The protein below binds the small molecule below.
Small molecule (SMILES): OCCCCl

Sequence of chain 1.A:
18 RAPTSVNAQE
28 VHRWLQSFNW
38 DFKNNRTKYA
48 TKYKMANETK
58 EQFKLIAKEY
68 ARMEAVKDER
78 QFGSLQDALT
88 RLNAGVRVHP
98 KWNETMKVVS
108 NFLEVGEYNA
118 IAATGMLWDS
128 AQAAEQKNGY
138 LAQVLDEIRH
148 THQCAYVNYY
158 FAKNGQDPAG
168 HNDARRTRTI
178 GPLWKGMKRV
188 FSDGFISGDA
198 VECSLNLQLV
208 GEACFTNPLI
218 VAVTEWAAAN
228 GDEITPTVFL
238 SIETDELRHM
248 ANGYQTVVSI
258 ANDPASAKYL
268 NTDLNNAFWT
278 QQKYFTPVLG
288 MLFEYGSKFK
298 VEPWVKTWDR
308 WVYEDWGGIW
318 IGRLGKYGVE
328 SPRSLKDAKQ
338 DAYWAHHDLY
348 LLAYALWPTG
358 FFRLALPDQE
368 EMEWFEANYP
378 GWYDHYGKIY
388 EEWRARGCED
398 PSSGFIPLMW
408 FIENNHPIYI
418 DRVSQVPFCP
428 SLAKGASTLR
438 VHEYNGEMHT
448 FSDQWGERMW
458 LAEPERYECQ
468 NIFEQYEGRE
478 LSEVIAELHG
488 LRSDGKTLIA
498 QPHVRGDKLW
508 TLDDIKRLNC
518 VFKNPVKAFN

Binding-site contacts:
Ligand atom O1 contacts residue LYS98 of chain 1.A at 3.1 Å (salt-bridge).
Ligand atom CL5 contacts residue LEU361 of chain 1.A at 4.0 Å.
Ligand atom CL5 contacts residue TYR347 of chain 1.A at 3.5 Å.
Ligand atom C2 contacts residue LYS98 of chain 1.A at 4.5 Å.
Ligand atom C4 contacts residue LEU289 of chain 1.A at 3.4 Å (hydrophobic).
Ligand atom C2 contacts residue ARG360 of chain 1.A at 4.3 Å.
Ligand atom C3 contacts residue THR102 of chain 1.A at 3.6 Å.
Ligand atom CL5 contacts residue MET288 of chain 1.A at 3.6 Å.
Ligand atom O1 contacts residue GLY293 of chain 1.A at 3.8 Å.
Ligand atom C3 contacts residue GLY293 of chain 1.A at 3.7 Å.
Ligand atom C4 contacts residue LEU361 of chain 1.A at 3.5 Å (hydrophobic).
Ligand atom C3 contacts residue LEU289 of chain 1.A at 3.8 Å (hydrophobic).
Ligand atom C2 contacts residue THR102 of chain 1.A at 3.5 Å.
Ligand atom O1 contacts residue GLU101 of chain 1.A at 3.5 Å.
Ligand atom O1 contacts residue ARG360 of chain 1.A at 4.3 Å.
Ligand atom C2 contacts residue GLU101 of chain 1.A at 4.0 Å.
Ligand atom C3 contacts residue LEU361 of chain 1.A at 3.8 Å (hydrophobic).
Ligand atom C2 contacts residue LEU361 of chain 1.A at 3.8 Å (hydrophobic).
Ligand atom C2 contacts residue PHE359 of chain 1.A at 4.4 Å (hydrophobic).
Ligand atom C2 contacts residue GLY293 of chain 1.A at 4.4 Å.
Ligand atom CL5 contacts residue LEU289 of chain 1.A at 3.9 Å.
Ligand atom O1 contacts residue THR102 of chain 1.A at 2.6 Å (h-bond).